Sequence of chain 2.A:
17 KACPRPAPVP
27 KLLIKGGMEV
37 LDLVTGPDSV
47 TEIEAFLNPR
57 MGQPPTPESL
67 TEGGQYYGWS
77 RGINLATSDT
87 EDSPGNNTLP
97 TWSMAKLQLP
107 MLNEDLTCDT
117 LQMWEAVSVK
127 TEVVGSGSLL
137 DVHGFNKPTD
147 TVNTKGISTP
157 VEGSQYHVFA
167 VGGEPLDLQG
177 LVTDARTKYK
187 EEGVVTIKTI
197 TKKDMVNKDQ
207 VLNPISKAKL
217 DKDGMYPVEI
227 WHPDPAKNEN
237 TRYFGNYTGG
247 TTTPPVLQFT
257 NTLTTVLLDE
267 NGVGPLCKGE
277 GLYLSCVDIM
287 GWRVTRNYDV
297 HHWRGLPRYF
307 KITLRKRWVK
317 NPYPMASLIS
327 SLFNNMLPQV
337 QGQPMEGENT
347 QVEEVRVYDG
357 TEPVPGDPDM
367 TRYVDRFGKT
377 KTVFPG

This protein binds this small molecule.
Small molecule (SMILES): CC(=O)N[C@@H]1[C@@H](O[C@@H]2O[C@H](CO)[C@H](O)[C@H](O[C@]3(C(=O)O)C[C@H](O)[C@@H](NC(C)=O)[C@H]([C@H](O)[C@H](O)CO)O3)[C@H]2O)[C@H](O)[C@@H](CO[C@]2(C(=O)O)C[C@H](O)[C@@H](NC(C)=O)[C@H]([C@H](O)[C@H](O)CO)O2)O[C@H]1O

Sequence of chain 2.B:
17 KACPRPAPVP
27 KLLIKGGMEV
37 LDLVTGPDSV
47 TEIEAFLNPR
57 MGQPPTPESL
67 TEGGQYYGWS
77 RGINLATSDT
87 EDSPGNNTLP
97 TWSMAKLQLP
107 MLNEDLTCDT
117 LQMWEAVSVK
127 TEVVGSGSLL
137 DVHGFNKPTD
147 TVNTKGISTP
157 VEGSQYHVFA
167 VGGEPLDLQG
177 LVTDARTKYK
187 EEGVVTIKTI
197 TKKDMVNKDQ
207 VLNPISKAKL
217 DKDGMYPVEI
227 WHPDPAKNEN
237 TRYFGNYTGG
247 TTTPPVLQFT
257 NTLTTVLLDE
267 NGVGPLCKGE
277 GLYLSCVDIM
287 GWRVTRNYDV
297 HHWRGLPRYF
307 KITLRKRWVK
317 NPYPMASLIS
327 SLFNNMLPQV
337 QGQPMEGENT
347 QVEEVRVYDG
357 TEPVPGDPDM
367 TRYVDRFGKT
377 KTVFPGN

Binding-site contacts:
Ligand atom O1A contacts residue GLY78 of chain 2.A at 3.2 Å (h-bond).
Ligand atom C5 contacts residue TYR72 of chain 2.A at 3.9 Å (hydrophobic).
Ligand atom O4 contacts residue THR291 of chain 2.A at 3.5 Å.
Ligand atom O4 contacts residue ILE79 of chain 2.A at 4.0 Å.
Ligand atom O4 contacts residue GLY78 of chain 2.A at 3.1 Å.
Ligand atom C1 contacts residue TYR72 of chain 2.A at 4.1 Å (hydrophobic).
Ligand atom O1A contacts residue TYR72 of chain 2.A at 3.5 Å.
Ligand atom C2 contacts residue GLY78 of chain 2.A at 3.9 Å.
Ligand atom C3 contacts residue VAL296 of chain 2.A at 3.7 Å (hydrophobic).
Ligand atom O1B contacts residue TYR72 of chain 2.A at 4.1 Å.
Ligand atom O4 contacts residue VAL296 of chain 2.A at 3.9 Å.
Ligand atom O1B contacts residue ARG77 of chain 2.A at 2.9 Å (salt-bridge).
Ligand atom O1A contacts residue SER89 of chain 2.A at 3.1 Å (h-bond).
Ligand atom C4 contacts residue ASN93 of chain 2.A at 4.2 Å.
Ligand atom O8 contacts residue ARG77 of chain 2.A at 3.2 Å (salt-bridge).
Ligand atom C4 contacts residue HIS298 of chain 2.A at 3.2 Å.
Ligand atom O8 contacts residue TYR72 of chain 2.A at 4.3 Å.
Ligand atom N5 contacts residue TYR72 of chain 2.A at 3.4 Å (h-bond).
Ligand atom C4 contacts residue GLY78 of chain 2.A at 3.4 Å.
Ligand atom O3 contacts residue GLY78 of chain 2.A at 3.3 Å.
Ligand atom C3 contacts residue GLY78 of chain 2.A at 4.0 Å.
Ligand atom C1 contacts residue GLY78 of chain 2.A at 3.7 Å.
Ligand atom C1 contacts residue SER89 of chain 2.A at 3.5 Å.
Ligand atom O1B contacts residue SER89 of chain 2.A at 3.1 Å (h-bond).
Ligand atom C4 contacts residue TYR72 of chain 2.A at 3.8 Å (hydrophobic).
Ligand atom O10 contacts residue THR291 of chain 2.A at 4.3 Å.
Ligand atom O4 contacts residue ASN80 of chain 2.A at 4.3 Å.
Ligand atom C3 contacts residue HIS298 of chain 2.A at 3.6 Å.
Ligand atom O1A contacts residue LYS186 of chain 2.A at 2.8 Å (salt-bridge).
Ligand atom O6 contacts residue ASN93 of chain 2.A at 3.0 Å (h-bond).
Ligand atom C6 contacts residue ASN93 of chain 2.A at 3.0 Å.
Ligand atom C5 contacts residue ASN93 of chain 2.A at 3.6 Å.
Ligand atom O4 contacts residue HIS298 of chain 2.A at 2.7 Å (h-bond).
Ligand atom C1 contacts residue LYS186 of chain 2.A at 3.9 Å.
Ligand atom C3 contacts residue GLY78 of chain 2.A at 3.6 Å.
Ligand atom O1A contacts residue HIS298 of chain 2.A at 3.9 Å.
Ligand atom C6 contacts residue TYR72 of chain 2.A at 4.0 Å (hydrophobic).
Ligand atom C1 contacts residue ARG77 of chain 2.A at 3.6 Å.
Ligand atom C11 contacts residue ASP85 of chain 2.B at 4.0 Å.
Ligand atom O1A contacts residue ARG77 of chain 2.A at 3.2 Å (salt-bridge).